Sequence of chain 1.B:
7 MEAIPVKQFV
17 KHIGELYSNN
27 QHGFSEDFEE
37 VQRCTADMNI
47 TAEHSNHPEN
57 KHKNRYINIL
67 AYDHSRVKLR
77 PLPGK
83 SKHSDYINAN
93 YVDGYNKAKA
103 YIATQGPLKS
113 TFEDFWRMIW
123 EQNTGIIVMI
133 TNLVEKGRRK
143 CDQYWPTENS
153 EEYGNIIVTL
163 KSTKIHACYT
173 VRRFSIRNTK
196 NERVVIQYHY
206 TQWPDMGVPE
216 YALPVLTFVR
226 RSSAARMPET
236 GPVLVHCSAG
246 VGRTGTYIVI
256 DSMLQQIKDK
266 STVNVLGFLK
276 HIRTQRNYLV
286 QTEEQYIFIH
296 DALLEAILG

Binding-site contacts:
Ligand atom O9 contacts residue VAL213 of chain 1.B at 3.9 Å.
Ligand atom C14 contacts residue VAL220 of chain 1.B at 3.6 Å (hydrophobic).
Ligand atom O10 contacts residue ARG248 of chain 1.B at 2.9 Å (salt-bridge).
Ligand atom CL18 contacts residue ILE132 of chain 1.B at 3.7 Å.
Ligand atom S3 contacts residue TRP208 of chain 1.B at 3.6 Å.
Ligand atom CL18 contacts residue TYR205 of chain 1.B at 4.0 Å.
Ligand atom CL17 contacts residue VAL220 of chain 1.B at 3.9 Å.
Ligand atom C6 contacts residue GLN290 of chain 1.B at 3.7 Å.
Ligand atom C2 contacts residue VAL213 of chain 1.B at 3.5 Å (hydrophobic).
Ligand atom C8 contacts residue VAL213 of chain 1.B at 3.7 Å (hydrophobic).
Ligand atom CL18 contacts residue VAL220 of chain 1.B at 3.6 Å.
Ligand atom C13 contacts residue VAL220 of chain 1.B at 3.5 Å (hydrophobic).
Ligand atom C15 contacts residue TYR205 of chain 1.B at 3.6 Å (hydrophobic).
Ligand atom C15 contacts residue TRP208 of chain 1.B at 3.9 Å (hydrophobic).
Ligand atom C11 contacts residue PHE293 of chain 1.B at 3.9 Å (hydrophobic).
Ligand atom C2 contacts residue GLN290 of chain 1.B at 4.0 Å.
Ligand atom O9 contacts residue GLN290 of chain 1.B at 3.4 Å (h-bond).
Ligand atom O10 contacts residue TRP208 of chain 1.B at 4.0 Å.
Ligand atom C6 contacts residue VAL213 of chain 1.B at 3.7 Å (hydrophobic).
Ligand atom CL18 contacts residue PHE223 of chain 1.B at 3.3 Å.
Ligand atom C12 contacts residue PHE293 of chain 1.B at 3.8 Å (hydrophobic).
Ligand atom C4 contacts residue VAL213 of chain 1.B at 4.0 Å (hydrophobic).
Ligand atom S5 contacts residue GLU289 of chain 1.B at 3.8 Å.
Ligand atom C7 contacts residue PRO214 of chain 1.B at 3.9 Å (hydrophobic).
Ligand atom S3 contacts residue PRO214 of chain 1.B at 3.7 Å.
Ligand atom C4 contacts residue PHE293 of chain 1.B at 4.0 Å (hydrophobic).
Ligand atom S5 contacts residue VAL213 of chain 1.B at 3.5 Å.
Ligand atom C15 contacts residue VAL220 of chain 1.B at 3.4 Å (hydrophobic).
Ligand atom C16 contacts residue ILE132 of chain 1.B at 3.6 Å (hydrophobic).
Ligand atom C8 contacts residue PHE293 of chain 1.B at 3.9 Å (hydrophobic).
Ligand atom C7 contacts residue PHE293 of chain 1.B at 3.5 Å (hydrophobic).
Ligand atom C1 contacts residue PRO214 of chain 1.B at 3.9 Å (hydrophobic).
Ligand atom C13 contacts residue PRO214 of chain 1.B at 3.9 Å (hydrophobic).
Ligand atom C16 contacts residue VAL220 of chain 1.B at 3.4 Å (hydrophobic).
Ligand atom C15 contacts residue ILE132 of chain 1.B at 4.0 Å (hydrophobic).
Ligand atom C14 contacts residue ILE132 of chain 1.B at 4.0 Å (hydrophobic).
Ligand atom CL17 contacts residue THR251 of chain 1.B at 4.0 Å.
Ligand atom CL17 contacts residue TYR252 of chain 1.B at 3.4 Å.
Ligand atom C12 contacts residue THR251 of chain 1.B at 4.0 Å.
Ligand atom C13 contacts residue TRP208 of chain 1.B at 3.5 Å (hydrophobic).

The small molecule below binds the protein below.
Small molecule (SMILES): O=C(O)c1sccc1SCc1ccc(Cl)c(Cl)c1